A protein and the small-molecule ligand that binds it are described below.
Small molecule (SMILES): CC(=O)N[C@H]1[C@H](O[C@H]2[C@H](O)[C@@H](NC(C)=O)CO[C@@H]2CO)O[C@H](CO)[C@@H](O)[C@@H]1O

Sequence of chain 1.A:
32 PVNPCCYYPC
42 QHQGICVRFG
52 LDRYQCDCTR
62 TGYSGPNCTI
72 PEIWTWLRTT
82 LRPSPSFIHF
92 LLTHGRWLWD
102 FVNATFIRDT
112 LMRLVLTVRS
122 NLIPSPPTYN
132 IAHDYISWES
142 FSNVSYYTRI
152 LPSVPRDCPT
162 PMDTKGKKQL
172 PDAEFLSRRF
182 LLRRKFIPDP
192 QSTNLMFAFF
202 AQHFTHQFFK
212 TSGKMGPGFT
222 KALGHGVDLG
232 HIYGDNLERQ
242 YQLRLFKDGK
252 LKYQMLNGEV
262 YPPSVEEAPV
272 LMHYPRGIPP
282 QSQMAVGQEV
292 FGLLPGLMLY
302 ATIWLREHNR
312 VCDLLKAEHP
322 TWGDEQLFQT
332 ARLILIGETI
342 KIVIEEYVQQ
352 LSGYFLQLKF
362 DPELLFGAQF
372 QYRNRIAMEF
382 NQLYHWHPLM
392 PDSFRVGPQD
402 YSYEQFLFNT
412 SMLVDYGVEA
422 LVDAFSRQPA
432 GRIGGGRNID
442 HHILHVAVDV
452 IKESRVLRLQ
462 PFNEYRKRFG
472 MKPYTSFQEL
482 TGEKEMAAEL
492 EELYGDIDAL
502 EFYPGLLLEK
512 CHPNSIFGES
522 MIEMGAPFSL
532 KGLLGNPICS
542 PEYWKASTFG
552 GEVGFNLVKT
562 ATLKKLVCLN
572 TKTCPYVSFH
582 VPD

Binding-site contacts:
Ligand atom N2 contacts residue TYR38 of chain 1.A at 4.1 Å.
Ligand atom C8 contacts residue PRO67 of chain 1.A at 3.5 Å (hydrophobic).
Ligand atom C4 contacts residue TYR55 of chain 1.A at 4.2 Å (hydrophobic).
Ligand atom C3 contacts residue TYR55 of chain 1.A at 4.0 Å (hydrophobic).
Ligand atom N2 contacts residue TYR55 of chain 1.A at 4.4 Å.
Ligand atom O5 contacts residue PRO40 of chain 1.A at 3.5 Å.
Ligand atom C7 contacts residue TYR38 of chain 1.A at 4.2 Å (hydrophobic).
Ligand atom O6 contacts residue TYR38 of chain 1.A at 4.4 Å.
Ligand atom C6 contacts residue TYR55 of chain 1.A at 4.3 Å (hydrophobic).
Ligand atom C5 contacts residue ASN68 of chain 1.A at 3.7 Å.
Ligand atom C8 contacts residue ASN68 of chain 1.A at 3.3 Å.
Ligand atom C1 contacts residue PRO40 of chain 1.A at 4.2 Å (hydrophobic).
Ligand atom O5 contacts residue ASN68 of chain 1.A at 2.3 Å (h-bond).
Ligand atom C6 contacts residue TYR38 of chain 1.A at 4.1 Å (hydrophobic).
Ligand atom N2 contacts residue ASN68 of chain 1.A at 2.2 Å (h-bond).
Ligand atom C2 contacts residue ASN68 of chain 1.A at 2.6 Å.
Ligand atom O7 contacts residue ASN68 of chain 1.A at 3.4 Å (h-bond).
Ligand atom C4 contacts residue ASN68 of chain 1.A at 4.3 Å.
Ligand atom O5 contacts residue TYR55 of chain 1.A at 3.1 Å (h-bond).
Ligand atom N2 contacts residue PRO67 of chain 1.A at 4.4 Å.
Ligand atom C5 contacts residue PRO40 of chain 1.A at 4.3 Å (hydrophobic).
Ligand atom C1 contacts residue TYR55 of chain 1.A at 2.8 Å (hydrophobic).
Ligand atom C3 contacts residue ASN68 of chain 1.A at 3.9 Å.
Ligand atom C7 contacts residue ASN68 of chain 1.A at 2.7 Å.
Ligand atom C8 contacts residue TYR38 of chain 1.A at 3.1 Å (hydrophobic).
Ligand atom C6 contacts residue PRO40 of chain 1.A at 4.2 Å (hydrophobic).
Ligand atom C2 contacts residue TYR55 of chain 1.A at 3.9 Å (hydrophobic).
Ligand atom C5 contacts residue TYR55 of chain 1.A at 3.2 Å (hydrophobic).
Ligand atom C1 contacts residue ASN68 of chain 1.A at 1.5 Å.